This protein binds this small molecule.
Small molecule (SMILES): N[C@@H](CC1=C2C=CCC=CC2=CC1)C(=O)O

Sequence of chain 1.C:
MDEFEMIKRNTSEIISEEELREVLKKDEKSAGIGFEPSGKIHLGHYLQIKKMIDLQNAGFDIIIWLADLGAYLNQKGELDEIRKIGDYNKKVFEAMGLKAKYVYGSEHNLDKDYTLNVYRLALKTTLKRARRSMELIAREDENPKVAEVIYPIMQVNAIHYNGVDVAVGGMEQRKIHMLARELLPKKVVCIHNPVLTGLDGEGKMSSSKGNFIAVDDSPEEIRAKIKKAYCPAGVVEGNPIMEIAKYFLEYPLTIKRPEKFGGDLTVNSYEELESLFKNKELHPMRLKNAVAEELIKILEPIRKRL

Binding-site contacts:
Ligand atom C16 contacts residue GLN167 of chain 1.C at 3.4 Å.
Ligand atom C16 contacts residue ALA170 of chain 1.C at 3.8 Å (hydrophobic).
Ligand atom C11 contacts residue ALA79 of chain 1.C at 3.5 Å (hydrophobic).
Ligand atom C9 contacts residue TRP77 of chain 1.C at 4.0 Å (hydrophobic).
Ligand atom C13 contacts residue TYR163 of chain 1.C at 3.9 Å (hydrophobic).
Ligand atom C3 contacts residue GLN185 of chain 1.C at 3.3 Å.
Ligand atom O4 contacts residue GLN185 of chain 1.C at 2.7 Å (h-bond).
Ligand atom C15 contacts residue MET166 of chain 1.C at 3.5 Å (hydrophobic).
Ligand atom N17 contacts residue GLN167 of chain 1.C at 2.3 Å (h-bond).
Ligand atom C1 contacts residue GLN167 of chain 1.C at 3.6 Å.
Ligand atom C12 contacts residue TYR163 of chain 1.C at 3.5 Å (hydrophobic).
Ligand atom N17 contacts residue TYR163 of chain 1.C at 3.1 Å (h-bond).
Ligand atom C15 contacts residue GLN167 of chain 1.C at 3.3 Å.
Ligand atom C1 contacts residue TYR163 of chain 1.C at 3.5 Å (hydrophobic).
Ligand atom C10 contacts residue ALA79 of chain 1.C at 4.0 Å (hydrophobic).
Ligand atom C7 contacts residue ALA79 of chain 1.C at 3.9 Å (hydrophobic).
Ligand atom C6 contacts residue GLY46 of chain 1.C at 3.7 Å.
Ligand atom O5 contacts residue GLU48 of chain 1.C at 3.8 Å.
Ligand atom C11 contacts residue GLN167 of chain 1.C at 3.7 Å.
Ligand atom C16 contacts residue TRP77 of chain 1.C at 3.6 Å (hydrophobic).
Ligand atom C8 contacts residue GLY46 of chain 1.C at 3.2 Å.
Ligand atom O5 contacts residue TYR163 of chain 1.C at 3.9 Å.
Ligand atom O4 contacts residue TYR163 of chain 1.C at 3.4 Å (h-bond).
Ligand atom C7 contacts residue GLN167 of chain 1.C at 3.8 Å.
Ligand atom C6 contacts residue TYR163 of chain 1.C at 3.5 Å (hydrophobic).
Ligand atom O4 contacts residue ILE149 of chain 1.C at 3.6 Å.
Ligand atom C15 contacts residue TRP77 of chain 1.C at 3.9 Å (hydrophobic).
Ligand atom C10 contacts residue TRP77 of chain 1.C at 3.9 Å (hydrophobic).
Ligand atom C1 contacts residue GLN185 of chain 1.C at 3.3 Å.
Ligand atom C3 contacts residue TYR163 of chain 1.C at 3.4 Å (hydrophobic).
Ligand atom C14 contacts residue GLN167 of chain 1.C at 3.7 Å.
Ligand atom C10 contacts residue GLN167 of chain 1.C at 3.6 Å.
Ligand atom C13 contacts residue ALA79 of chain 1.C at 3.9 Å (hydrophobic).
Ligand atom C9 contacts residue GLY46 of chain 1.C at 3.8 Å.
Ligand atom C9 contacts residue GLN167 of chain 1.C at 3.8 Å.
Ligand atom C14 contacts residue MET166 of chain 1.C at 3.8 Å (hydrophobic).
Ligand atom C12 contacts residue ALA79 of chain 1.C at 3.5 Å (hydrophobic).
Ligand atom C8 contacts residue GLN167 of chain 1.C at 4.0 Å.
Ligand atom N17 contacts residue GLN185 of chain 1.C at 2.9 Å (h-bond).
Ligand atom C13 contacts residue GLY82 of chain 1.C at 3.5 Å.